Binding-site contacts:
Ligand atom CA contacts residue TRP227 of chain 1.A at 3.9 Å (hydrophobic).
Ligand atom CZ contacts residue ASN31 of chain 1.A at 4.1 Å.
Ligand atom CA contacts residue TRP227 of chain 1.A at 3.8 Å (hydrophobic).
Ligand atom C contacts residue GLN103 of chain 1.A at 3.9 Å.
Ligand atom OD1 contacts residue TRP33 of chain 1.A at 4.0 Å.
Ligand atom CG2 contacts residue TYR168 of chain 1.A at 3.6 Å (hydrophobic).
Ligand atom CA contacts residue TYR168 of chain 1.A at 4.0 Å (hydrophobic).
Ligand atom CG contacts residue GLN103 of chain 1.A at 4.1 Å.
Ligand atom CG contacts residue TYR168 of chain 1.A at 3.6 Å (hydrophobic).
Ligand atom C contacts residue TRP33 of chain 1.A at 3.5 Å (hydrophobic).
Ligand atom CB contacts residue TYR168 of chain 1.A at 3.5 Å (hydrophobic).
Ligand atom CD contacts residue TYR32 of chain 1.A at 3.5 Å (hydrophobic).
Ligand atom O contacts residue TRP227 of chain 1.A at 3.9 Å.
Ligand atom CB contacts residue TRP227 of chain 1.A at 3.7 Å (hydrophobic).
Ligand atom CD contacts residue TRP227 of chain 1.A at 3.6 Å (hydrophobic).
Ligand atom CB contacts residue TYR32 of chain 1.A at 3.9 Å (hydrophobic).
Ligand atom OD2 contacts residue TRP33 of chain 1.A at 2.8 Å (h-bond).
Ligand atom OD2 contacts residue TYR32 of chain 1.A at 3.4 Å.
Ligand atom C contacts residue TRP227 of chain 1.A at 3.7 Å (hydrophobic).
Ligand atom CB contacts residue TRP232 of chain 1.A at 3.6 Å (hydrophobic).
Ligand atom CA contacts residue TRP33 of chain 1.A at 3.6 Å (hydrophobic).
Ligand atom N contacts residue TRP33 of chain 1.A at 3.6 Å.
Ligand atom CA contacts residue GLN103 of chain 1.A at 4.1 Å.
Ligand atom N contacts residue TRP227 of chain 1.A at 3.6 Å.
Ligand atom O contacts residue TYR32 of chain 1.A at 3.6 Å.
Ligand atom CD contacts residue ASN31 of chain 1.A at 3.3 Å.
Ligand atom CD contacts residue TYR168 of chain 1.A at 3.3 Å (hydrophobic).
Ligand atom NH1 contacts residue ASN31 of chain 1.A at 4.0 Å.
Ligand atom CG contacts residue TRP33 of chain 1.A at 3.6 Å (hydrophobic).
Ligand atom NE contacts residue ASN31 of chain 1.A at 3.1 Å (h-bond).
Ligand atom CA contacts residue TRP33 of chain 1.A at 3.9 Å (hydrophobic).
Ligand atom CG contacts residue TYR32 of chain 1.A at 3.7 Å (hydrophobic).
Ligand atom C contacts residue TYR32 of chain 1.A at 3.6 Å (hydrophobic).
Ligand atom CB contacts residue TRP33 of chain 1.A at 3.6 Å (hydrophobic).
Ligand atom CG contacts residue TRP227 of chain 1.A at 4.1 Å (hydrophobic).
Ligand atom CG contacts residue TRP232 of chain 1.A at 3.8 Å (hydrophobic).
Ligand atom O contacts residue TRP33 of chain 1.A at 3.6 Å.
Ligand atom O contacts residue TYR32 of chain 1.A at 2.6 Å (h-bond).
Ligand atom O contacts residue TRP33 of chain 1.A at 3.8 Å.
Ligand atom O contacts residue GLN103 of chain 1.A at 2.9 Å (h-bond).

Sequence of chain 1.A:
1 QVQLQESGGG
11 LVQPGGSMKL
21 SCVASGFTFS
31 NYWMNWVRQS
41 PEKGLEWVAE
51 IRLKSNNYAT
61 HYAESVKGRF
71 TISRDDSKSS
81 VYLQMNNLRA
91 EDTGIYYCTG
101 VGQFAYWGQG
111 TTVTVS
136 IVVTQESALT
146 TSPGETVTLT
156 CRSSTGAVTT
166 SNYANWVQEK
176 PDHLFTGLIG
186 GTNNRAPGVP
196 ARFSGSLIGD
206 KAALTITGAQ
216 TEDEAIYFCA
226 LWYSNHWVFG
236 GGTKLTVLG

This small molecule binds to this protein.
Small molecule (SMILES): C[C@H](N)C(=O)N1CCC[C@H]1C(=O)N[C@@H](CC(=O)O)C(=O)N[C@H](C(=O)N[C@@H](CCCN=C(N)N)C(=O)N1CCC[C@H]1C=O)[C@@H](C)O